Sequence of chain 1.B:
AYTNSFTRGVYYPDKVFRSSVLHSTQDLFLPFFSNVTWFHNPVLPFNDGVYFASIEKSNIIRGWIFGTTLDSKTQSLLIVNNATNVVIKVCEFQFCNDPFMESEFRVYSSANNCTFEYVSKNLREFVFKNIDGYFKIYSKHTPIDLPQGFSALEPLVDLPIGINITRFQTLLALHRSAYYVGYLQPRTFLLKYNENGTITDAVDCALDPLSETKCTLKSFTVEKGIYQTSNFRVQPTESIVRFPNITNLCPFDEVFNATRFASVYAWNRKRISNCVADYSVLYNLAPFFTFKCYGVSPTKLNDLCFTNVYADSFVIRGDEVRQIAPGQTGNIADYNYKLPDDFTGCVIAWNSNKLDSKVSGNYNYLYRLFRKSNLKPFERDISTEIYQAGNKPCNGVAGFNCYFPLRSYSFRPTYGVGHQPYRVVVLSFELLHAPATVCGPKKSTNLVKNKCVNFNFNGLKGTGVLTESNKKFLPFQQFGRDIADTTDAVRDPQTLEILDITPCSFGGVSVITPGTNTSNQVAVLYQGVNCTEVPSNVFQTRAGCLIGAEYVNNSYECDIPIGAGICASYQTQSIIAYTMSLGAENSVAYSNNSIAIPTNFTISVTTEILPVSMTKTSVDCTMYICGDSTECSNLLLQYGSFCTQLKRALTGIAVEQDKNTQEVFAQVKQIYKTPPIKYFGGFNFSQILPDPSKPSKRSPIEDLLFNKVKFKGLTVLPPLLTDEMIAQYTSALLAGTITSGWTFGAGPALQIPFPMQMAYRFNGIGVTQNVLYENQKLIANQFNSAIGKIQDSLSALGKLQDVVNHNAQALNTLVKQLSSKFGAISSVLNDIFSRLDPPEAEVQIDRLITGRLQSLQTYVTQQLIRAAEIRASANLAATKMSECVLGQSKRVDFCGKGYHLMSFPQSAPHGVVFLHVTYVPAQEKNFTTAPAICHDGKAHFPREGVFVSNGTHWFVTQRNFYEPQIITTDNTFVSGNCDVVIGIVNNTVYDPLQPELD

Binding-site contacts:
Ligand atom C2 contacts residue ASN1131 of chain 1.B at 2.4 Å.
Ligand atom C1 contacts residue ASN1131 of chain 1.B at 1.4 Å.
Ligand atom C3 contacts residue ASN1131 of chain 1.B at 3.8 Å.
Ligand atom N2 contacts residue ASN1131 of chain 1.B at 2.9 Å (h-bond).
Ligand atom C4 contacts residue ASN1131 of chain 1.B at 4.2 Å.
Ligand atom O5 contacts residue ASN1131 of chain 1.B at 2.4 Å (h-bond).
Ligand atom C5 contacts residue ASN1131 of chain 1.B at 3.6 Å.
Ligand atom O7 contacts residue ASN1131 of chain 1.B at 3.8 Å.
Ligand atom C7 contacts residue ASN1131 of chain 1.B at 3.5 Å.

A small-molecule ligand and the protein it binds are described below.
Small molecule (SMILES): CC(=O)N[C@H]1[C@H](O[C@H]2[C@H](O)[C@@H](NC(C)=O)CO[C@@H]2CO)O[C@H](CO)[C@@H](O)[C@@H]1O